The protein below binds the small molecule below.
Small molecule (SMILES): COc1c(C)c2c(c(O)c1C/C=C(\C)CCC(=O)O)C(=O)OC2

Binding-site contacts:
Ligand atom C9 contacts residue MSE390 of chain 4.A at 3.7 Å.
Ligand atom O4 contacts residue SER252 of chain 4.A at 3.8 Å.
Ligand atom C12 contacts residue SER251 of chain 4.A at 3.9 Å.
Ligand atom C8 contacts residue SER251 of chain 4.A at 4.0 Å.
Ligand atom O2 contacts residue GLY300 of chain 4.A at 2.9 Å (h-bond).
Ligand atom O6 contacts residue SER252 of chain 4.A at 2.9 Å (h-bond).
Ligand atom C15 contacts residue IMP1 of chain 4.B at 3.1 Å.
Ligand atom C13 contacts residue IMP1 of chain 4.B at 4.0 Å.
Ligand atom O1 contacts residue IMP1 of chain 4.B at 3.7 Å.
Ligand atom C7 contacts residue LYS298 of chain 4.A at 4.0 Å.
Ligand atom C10 contacts residue IMP1 of chain 4.B at 4.0 Å.
Ligand atom O1 contacts residue CYS307 of chain 4.A at 3.6 Å.
Ligand atom O2 contacts residue ILE301 of chain 4.A at 3.5 Å.
Ligand atom C7 contacts residue IMP1 of chain 4.B at 3.4 Å.
Ligand atom C14 contacts residue IMP1 of chain 4.B at 3.6 Å.
Ligand atom O1 contacts residue THR309 of chain 4.A at 3.1 Å (h-bond).
Ligand atom C16 contacts residue SER252 of chain 4.A at 3.7 Å.
Ligand atom C11 contacts residue IMP1 of chain 4.B at 3.9 Å.
Ligand atom C7 contacts residue ASP250 of chain 4.A at 3.1 Å.
Ligand atom C1 contacts residue GLY302 of chain 4.A at 3.9 Å.
Ligand atom C7 contacts residue ASP340 of chain 4.A at 4.0 Å.
Ligand atom C11 contacts residue SER252 of chain 4.A at 3.8 Å.
Ligand atom O2 contacts residue GLY302 of chain 4.A at 3.5 Å (h-bond).
Ligand atom O1 contacts residue GLY302 of chain 4.A at 3.5 Å (h-bond).
Ligand atom C6 contacts residue SER252 of chain 4.A at 3.2 Å.
Ligand atom C12 contacts residue IMP1 of chain 4.B at 3.7 Å.
Ligand atom C10 contacts residue ASN279 of chain 4.A at 3.3 Å.
Ligand atom O4 contacts residue IMP1 of chain 4.B at 2.8 Å.
Ligand atom C1 contacts residue IMP1 of chain 4.B at 3.7 Å.
Ligand atom C17 contacts residue GLY391 of chain 4.A at 3.9 Å.
Ligand atom C7 contacts residue ASN279 of chain 4.A at 3.7 Å.
Ligand atom O5 contacts residue SER252 of chain 4.A at 3.2 Å (h-bond).
Ligand atom C7 contacts residue SER251 of chain 4.A at 3.7 Å.
Ligand atom O4 contacts residue THR309 of chain 4.A at 3.7 Å.
Ligand atom C10 contacts residue GLY300 of chain 4.A at 2.9 Å.
Ligand atom C17 contacts residue IMP1 of chain 4.B at 3.7 Å.
Ligand atom O6 contacts residue SER251 of chain 4.A at 3.7 Å.
Ligand atom C16 contacts residue IMP1 of chain 4.B at 3.3 Å.
Ligand atom C15 contacts residue SER252 of chain 4.A at 3.6 Å.
Ligand atom C8 contacts residue ASP250 of chain 4.A at 3.9 Å.

Sequence of chain 4.A:
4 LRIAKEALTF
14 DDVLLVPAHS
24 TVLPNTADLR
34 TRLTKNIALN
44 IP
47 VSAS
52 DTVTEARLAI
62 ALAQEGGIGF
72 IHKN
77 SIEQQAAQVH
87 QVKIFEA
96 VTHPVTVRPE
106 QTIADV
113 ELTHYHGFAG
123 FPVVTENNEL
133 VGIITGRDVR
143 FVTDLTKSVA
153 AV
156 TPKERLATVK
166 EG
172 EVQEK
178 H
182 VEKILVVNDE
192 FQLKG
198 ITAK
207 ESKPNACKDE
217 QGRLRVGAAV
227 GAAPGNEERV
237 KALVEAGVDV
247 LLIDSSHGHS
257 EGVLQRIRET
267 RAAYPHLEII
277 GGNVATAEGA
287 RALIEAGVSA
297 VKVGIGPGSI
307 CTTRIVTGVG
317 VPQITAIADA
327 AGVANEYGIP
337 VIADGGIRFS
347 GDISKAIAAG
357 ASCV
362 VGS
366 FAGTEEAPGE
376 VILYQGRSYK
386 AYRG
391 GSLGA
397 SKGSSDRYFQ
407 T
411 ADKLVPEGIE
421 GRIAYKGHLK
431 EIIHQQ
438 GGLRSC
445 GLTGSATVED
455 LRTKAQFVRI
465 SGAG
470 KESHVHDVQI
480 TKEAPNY